Binding-site contacts:
Ligand atom C7 contacts residue ASN12 of chain 4.A at 3.2 Å.
Ligand atom N2 contacts residue ASN12 of chain 4.A at 2.8 Å (h-bond).
Ligand atom N2 contacts residue LEU10 of chain 4.A at 4.3 Å.
Ligand atom C8 contacts residue LEU10 of chain 4.A at 3.6 Å (hydrophobic).
Ligand atom C8 contacts residue ASN12 of chain 4.A at 4.4 Å.
Ligand atom C3 contacts residue ASN12 of chain 4.A at 3.7 Å.
Ligand atom C8 contacts residue CYS11 of chain 4.A at 4.5 Å (hydrophobic).
Ligand atom C5 contacts residue GLY278 of chain 4.A at 4.0 Å.
Ligand atom C6 contacts residue GLY278 of chain 4.A at 4.1 Å.
Ligand atom C8 contacts residue CYS341 of chain 4.A at 4.1 Å (hydrophobic).
Ligand atom C1 contacts residue ASN12 of chain 4.A at 1.4 Å.
Ligand atom O7 contacts residue ASN12 of chain 4.A at 3.2 Å (h-bond).
Ligand atom C2 contacts residue ASN12 of chain 4.A at 2.3 Å.
Ligand atom C7 contacts residue LEU10 of chain 4.A at 4.3 Å (hydrophobic).
Ligand atom C5 contacts residue ASN12 of chain 4.A at 3.6 Å.
Ligand atom O5 contacts residue ASN12 of chain 4.A at 2.4 Å (h-bond).
Ligand atom C4 contacts residue ASN12 of chain 4.A at 4.1 Å.
Ligand atom C8 contacts residue PRO9 of chain 4.A at 3.9 Å (hydrophobic).

Sequence of chain 4.A:
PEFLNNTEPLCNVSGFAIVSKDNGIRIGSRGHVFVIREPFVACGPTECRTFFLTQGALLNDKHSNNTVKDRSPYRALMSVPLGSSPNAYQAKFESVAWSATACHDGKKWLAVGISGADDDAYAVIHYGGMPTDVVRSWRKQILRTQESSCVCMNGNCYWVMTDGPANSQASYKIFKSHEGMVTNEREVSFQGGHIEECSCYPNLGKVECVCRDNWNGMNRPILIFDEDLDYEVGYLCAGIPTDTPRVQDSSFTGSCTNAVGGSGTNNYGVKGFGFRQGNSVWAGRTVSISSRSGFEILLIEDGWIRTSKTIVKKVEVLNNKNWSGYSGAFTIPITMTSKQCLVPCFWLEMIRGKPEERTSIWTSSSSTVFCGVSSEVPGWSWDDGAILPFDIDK

A small-molecule ligand and the protein it binds are described below.
Small molecule (SMILES): CC(=O)N[C@@H]1[C@@H](O)[C@H](O)[C@@H](CO)O[C@H]1O